Sequence of chain 1.A:
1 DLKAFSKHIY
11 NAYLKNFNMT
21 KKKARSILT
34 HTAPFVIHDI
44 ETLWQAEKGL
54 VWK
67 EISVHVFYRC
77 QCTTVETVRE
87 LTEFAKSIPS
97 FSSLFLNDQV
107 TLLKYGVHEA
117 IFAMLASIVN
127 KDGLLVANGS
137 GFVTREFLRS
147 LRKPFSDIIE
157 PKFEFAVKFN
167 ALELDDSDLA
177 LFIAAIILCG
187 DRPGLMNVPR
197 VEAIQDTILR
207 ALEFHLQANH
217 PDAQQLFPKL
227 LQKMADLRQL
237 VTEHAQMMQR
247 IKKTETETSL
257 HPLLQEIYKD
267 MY

A small-molecule ligand and the protein it binds are described below.
Small molecule (SMILES): CCCCCCCO[C@@H]1O[C@H](CO)[C@@H](O)[C@H](O)[C@H]1O

Sequence of chain 1.B:
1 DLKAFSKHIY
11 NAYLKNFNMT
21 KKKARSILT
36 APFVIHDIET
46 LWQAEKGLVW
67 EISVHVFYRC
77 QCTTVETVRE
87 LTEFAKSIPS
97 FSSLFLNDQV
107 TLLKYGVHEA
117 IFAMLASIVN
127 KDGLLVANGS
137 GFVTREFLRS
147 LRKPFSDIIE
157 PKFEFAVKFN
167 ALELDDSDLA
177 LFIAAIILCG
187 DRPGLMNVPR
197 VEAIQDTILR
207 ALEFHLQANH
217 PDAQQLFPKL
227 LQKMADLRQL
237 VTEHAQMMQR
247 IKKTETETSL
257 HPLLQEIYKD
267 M

Binding-site contacts:
Ligand atom O4 contacts residue B7G1 of chain 1.E at 2.9 Å (h-bond).
Ligand atom C7 contacts residue LYS110 of chain 1.B at 3.9 Å.
Ligand atom C7 contacts residue ASN103 of chain 1.A at 4.0 Å.
Ligand atom O6 contacts residue ASN103 of chain 1.A at 2.7 Å (h-bond).
Ligand atom C13 contacts residue ASN103 of chain 1.A at 3.3 Å.
Ligand atom C8 contacts residue ILE263 of chain 1.B at 3.9 Å (hydrophobic).
Ligand atom C10 contacts residue LEU259 of chain 1.B at 4.0 Å (hydrophobic).
Ligand atom C13 contacts residue PHE101 of chain 1.A at 3.8 Å (hydrophobic).
Ligand atom C6 contacts residue THR107 of chain 1.A at 3.2 Å.
Ligand atom O2 contacts residue LYS110 of chain 1.B at 2.6 Å (salt-bridge).
Ligand atom C3 contacts residue LYS265 of chain 1.B at 3.9 Å.
Ligand atom C1 contacts residue GLU262 of chain 1.B at 4.1 Å.
Ligand atom O5 contacts residue VAL106 of chain 1.B at 3.8 Å.
Ligand atom C3 contacts residue B7G1 of chain 1.E at 3.6 Å.
Ligand atom O1 contacts residue GLU262 of chain 1.B at 3.4 Å (salt-bridge).
Ligand atom C2 contacts residue GLU262 of chain 1.B at 3.7 Å.
Ligand atom C12 contacts residue LEU109 of chain 1.B at 4.1 Å (hydrophobic).
Ligand atom O6 contacts residue VAL106 of chain 1.A at 3.5 Å.
Ligand atom O3 contacts residue LYS265 of chain 1.B at 3.0 Å.
Ligand atom C6 contacts residue ASN103 of chain 1.A at 3.4 Å.
Ligand atom C5 contacts residue B7G1 of chain 1.E at 3.8 Å.
Ligand atom O2 contacts residue GLU262 of chain 1.B at 2.8 Å (salt-bridge).
Ligand atom C12 contacts residue THR88 of chain 1.B at 3.9 Å.
Ligand atom O1 contacts residue LYS110 of chain 1.B at 4.1 Å.
Ligand atom C4 contacts residue B7G1 of chain 1.E at 3.6 Å.
Ligand atom C10 contacts residue ASN103 of chain 1.A at 3.8 Å.
Ligand atom C1 contacts residue LYS110 of chain 1.B at 4.1 Å.
Ligand atom O5 contacts residue ASN103 of chain 1.A at 3.7 Å.
Ligand atom O6 contacts residue VAL106 of chain 1.B at 3.9 Å.
Ligand atom C7 contacts residue VAL106 of chain 1.B at 3.8 Å (hydrophobic).
Ligand atom C11 contacts residue LEU109 of chain 1.B at 4.2 Å (hydrophobic).
Ligand atom C9 contacts residue ILE263 of chain 1.B at 3.4 Å (hydrophobic).
Ligand atom O6 contacts residue THR107 of chain 1.A at 3.8 Å.
Ligand atom C9 contacts residue LYS110 of chain 1.B at 4.2 Å.
Ligand atom C8 contacts residue GLU262 of chain 1.B at 3.9 Å.
Ligand atom C2 contacts residue LYS265 of chain 1.B at 3.8 Å.
Ligand atom C8 contacts residue ASN103 of chain 1.A at 3.9 Å.
Ligand atom O2 contacts residue LYS265 of chain 1.B at 3.5 Å (salt-bridge).
Ligand atom C2 contacts residue LYS110 of chain 1.B at 3.9 Å.
Ligand atom C13 contacts residue LEU102 of chain 1.A at 3.8 Å (hydrophobic).